Binding-site contacts:
Ligand atom O1 contacts residue VAL65 of chain 1.D at 3.5 Å.
Ligand atom O1 contacts residue LEU64 of chain 1.D at 4.4 Å.
Ligand atom S contacts residue PHE63 of chain 1.D at 3.8 Å.
Ligand atom S contacts residue VAL65 of chain 1.D at 4.0 Å.
Ligand atom C1 contacts residue LEU64 of chain 1.D at 4.4 Å (hydrophobic).
Ligand atom S contacts residue LEU64 of chain 1.D at 3.7 Å.
Ligand atom O2 contacts residue VAL65 of chain 1.D at 3.0 Å (h-bond).
Ligand atom O3 contacts residue PHE63 of chain 1.D at 3.9 Å.
Ligand atom O3 contacts residue LEU64 of chain 1.D at 2.9 Å (h-bond).
Ligand atom O3 contacts residue VAL65 of chain 1.D at 4.1 Å.
Ligand atom O2 contacts residue PHE63 of chain 1.D at 2.8 Å.
Ligand atom O4 contacts residue PHE63 of chain 1.D at 3.7 Å.
Ligand atom O2 contacts residue LEU64 of chain 1.D at 3.3 Å (h-bond).

This small molecule binds to this protein.
Small molecule (SMILES): CCCCCCCCOS(=O)(=O)[O-]

Sequence of chain 1.D:
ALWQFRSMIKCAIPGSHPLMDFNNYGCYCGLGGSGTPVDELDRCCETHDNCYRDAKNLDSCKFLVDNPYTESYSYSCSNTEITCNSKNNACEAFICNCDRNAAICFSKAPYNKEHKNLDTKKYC